Sequence of chain 1.B:
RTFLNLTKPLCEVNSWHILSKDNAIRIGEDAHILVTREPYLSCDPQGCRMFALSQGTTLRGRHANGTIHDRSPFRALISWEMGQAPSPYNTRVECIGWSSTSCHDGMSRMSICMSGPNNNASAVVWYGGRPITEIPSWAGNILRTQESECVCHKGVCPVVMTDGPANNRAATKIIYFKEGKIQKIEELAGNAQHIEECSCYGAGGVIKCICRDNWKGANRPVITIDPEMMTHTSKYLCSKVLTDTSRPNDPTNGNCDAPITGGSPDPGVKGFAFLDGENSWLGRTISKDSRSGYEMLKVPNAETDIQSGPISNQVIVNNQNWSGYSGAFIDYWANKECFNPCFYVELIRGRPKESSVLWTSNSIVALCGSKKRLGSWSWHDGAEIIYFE

A small-molecule ligand and the protein it binds are described below.
Small molecule (SMILES): CC(=O)N[C@H]1[C@H](O[C@H]2[C@H](O)[C@@H](NC(C)=O)CO[C@@H]2CO)O[C@H](CO)[C@@H](O[C@@H]2O[C@H](CO[C@H]3O[C@H](CO[C@H]4O[C@H](CO)[C@@H](O)[C@H](O)[C@@H]4O)[C@@H](O)[C@H](O[C@H]4O[C@H](CO)[C@@H](O)[C@H](O)[C@@H]4O)[C@@H]3O)[C@@H](O)[C@H](O)[C@@H]2O)[C@@H]1O

Binding-site contacts:
Ligand atom C8 contacts residue ASN313 of chain 1.B at 3.4 Å.
Ligand atom O5 contacts residue PRO310 of chain 1.B at 3.5 Å.
Ligand atom N2 contacts residue ASN313 of chain 1.B at 2.9 Å (h-bond).
Ligand atom O5 contacts residue ASN120 of chain 1.D at 2.3 Å (h-bond).
Ligand atom O3 contacts residue ARG284 of chain 1.B at 3.1 Å (salt-bridge).
Ligand atom O3 contacts residue ASN313 of chain 1.B at 3.0 Å (h-bond).
Ligand atom C1 contacts residue GLY375 of chain 1.B at 3.5 Å.
Ligand atom O5 contacts residue ASN313 of chain 1.B at 3.3 Å (h-bond).
Ligand atom C6 contacts residue VAL315 of chain 1.B at 3.4 Å (hydrophobic).
Ligand atom C5 contacts residue ASN120 of chain 1.D at 3.6 Å.
Ligand atom C6 contacts residue ASN313 of chain 1.B at 3.3 Å.
Ligand atom C6 contacts residue SER312 of chain 1.B at 3.5 Å.
Ligand atom O6 contacts residue GLU295 of chain 1.B at 2.5 Å (salt-bridge).
Ligand atom O5 contacts residue ASN313 of chain 1.B at 3.0 Å (h-bond).
Ligand atom O3 contacts residue SER312 of chain 1.B at 3.2 Å.
Ligand atom O4 contacts residue ASN313 of chain 1.B at 3.3 Å (h-bond).
Ligand atom C2 contacts residue ASN313 of chain 1.B at 3.6 Å.
Ligand atom O5 contacts residue GLY375 of chain 1.B at 3.3 Å.
Ligand atom C5 contacts residue GLU295 of chain 1.B at 3.6 Å.
Ligand atom O2 contacts residue LEU297 of chain 1.B at 3.6 Å.
Ligand atom O7 contacts residue ASN120 of chain 1.D at 3.6 Å (h-bond).
Ligand atom O3 contacts residue ASP250 of chain 1.B at 2.9 Å (salt-bridge).
Ligand atom C3 contacts residue ASN313 of chain 1.B at 3.5 Å.
Ligand atom C1 contacts residue ASN120 of chain 1.D at 1.5 Å.
Ligand atom C5 contacts residue ILE311 of chain 1.B at 3.6 Å (hydrophobic).
Ligand atom C6 contacts residue GLU295 of chain 1.B at 3.0 Å.
Ligand atom C6 contacts residue LEU374 of chain 1.B at 3.4 Å (hydrophobic).
Ligand atom O5 contacts residue SER376 of chain 1.B at 3.5 Å (h-bond).
Ligand atom C7 contacts residue ASN120 of chain 1.D at 3.4 Å.
Ligand atom O6 contacts residue SER376 of chain 1.B at 2.7 Å (h-bond).
Ligand atom C6 contacts residue ASN313 of chain 1.B at 3.6 Å.
Ligand atom O2 contacts residue ASP250 of chain 1.B at 2.6 Å (salt-bridge).
Ligand atom C3 contacts residue ASP250 of chain 1.B at 3.6 Å.
Ligand atom O6 contacts residue ASN313 of chain 1.B at 3.4 Å (h-bond).
Ligand atom C2 contacts residue ASP250 of chain 1.B at 3.2 Å.
Ligand atom C6 contacts residue SER376 of chain 1.B at 3.5 Å.
Ligand atom C7 contacts residue ASN313 of chain 1.B at 3.6 Å.
Ligand atom C2 contacts residue ASN120 of chain 1.D at 2.4 Å.
Ligand atom N2 contacts residue ASN120 of chain 1.D at 2.9 Å (h-bond).
Ligand atom O6 contacts residue ASN313 of chain 1.B at 2.9 Å (h-bond).

Sequence of chain 1.D:
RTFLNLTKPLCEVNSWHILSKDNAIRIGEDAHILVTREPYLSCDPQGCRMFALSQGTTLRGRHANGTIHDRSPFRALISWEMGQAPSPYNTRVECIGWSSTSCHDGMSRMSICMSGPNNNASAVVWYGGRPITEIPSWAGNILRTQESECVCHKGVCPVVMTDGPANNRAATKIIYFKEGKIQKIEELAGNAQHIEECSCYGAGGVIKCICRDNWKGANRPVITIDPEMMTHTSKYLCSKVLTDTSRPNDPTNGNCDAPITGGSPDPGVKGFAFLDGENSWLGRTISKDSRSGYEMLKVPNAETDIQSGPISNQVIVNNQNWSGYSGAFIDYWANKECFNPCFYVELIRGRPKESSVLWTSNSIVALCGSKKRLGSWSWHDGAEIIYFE